Binding-site contacts:
Ligand atom N2 contacts residue ASN159 of chain 1.E at 2.9 Å (h-bond).
Ligand atom C4 contacts residue ASN159 of chain 1.E at 4.2 Å.
Ligand atom C5 contacts residue ASN159 of chain 1.E at 3.7 Å.
Ligand atom O5 contacts residue ASN159 of chain 1.E at 2.4 Å (h-bond).
Ligand atom C3 contacts residue ASN159 of chain 1.E at 3.8 Å.
Ligand atom C7 contacts residue ASN159 of chain 1.E at 3.8 Å.
Ligand atom C1 contacts residue ASN159 of chain 1.E at 1.4 Å.
Ligand atom O7 contacts residue ASN159 of chain 1.E at 4.3 Å.
Ligand atom C2 contacts residue ASN159 of chain 1.E at 2.4 Å.

Sequence of chain 1.E:
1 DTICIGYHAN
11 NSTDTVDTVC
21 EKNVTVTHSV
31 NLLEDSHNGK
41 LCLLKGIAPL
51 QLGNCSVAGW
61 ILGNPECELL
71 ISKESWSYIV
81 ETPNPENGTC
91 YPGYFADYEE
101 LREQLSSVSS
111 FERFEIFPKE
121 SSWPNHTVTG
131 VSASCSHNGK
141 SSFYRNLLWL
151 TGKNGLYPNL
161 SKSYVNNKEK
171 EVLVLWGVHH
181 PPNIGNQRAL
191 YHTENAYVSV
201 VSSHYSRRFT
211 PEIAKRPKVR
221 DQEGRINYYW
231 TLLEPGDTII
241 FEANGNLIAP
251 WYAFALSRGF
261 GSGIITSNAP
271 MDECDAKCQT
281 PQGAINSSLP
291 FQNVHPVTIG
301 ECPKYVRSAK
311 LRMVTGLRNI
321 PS

This small molecule binds to this protein.
Small molecule (SMILES): CC(=O)N[C@@H]1[C@@H](O)[C@H](O)[C@@H](CO)O[C@H]1O